Sequence of chain 1.A:
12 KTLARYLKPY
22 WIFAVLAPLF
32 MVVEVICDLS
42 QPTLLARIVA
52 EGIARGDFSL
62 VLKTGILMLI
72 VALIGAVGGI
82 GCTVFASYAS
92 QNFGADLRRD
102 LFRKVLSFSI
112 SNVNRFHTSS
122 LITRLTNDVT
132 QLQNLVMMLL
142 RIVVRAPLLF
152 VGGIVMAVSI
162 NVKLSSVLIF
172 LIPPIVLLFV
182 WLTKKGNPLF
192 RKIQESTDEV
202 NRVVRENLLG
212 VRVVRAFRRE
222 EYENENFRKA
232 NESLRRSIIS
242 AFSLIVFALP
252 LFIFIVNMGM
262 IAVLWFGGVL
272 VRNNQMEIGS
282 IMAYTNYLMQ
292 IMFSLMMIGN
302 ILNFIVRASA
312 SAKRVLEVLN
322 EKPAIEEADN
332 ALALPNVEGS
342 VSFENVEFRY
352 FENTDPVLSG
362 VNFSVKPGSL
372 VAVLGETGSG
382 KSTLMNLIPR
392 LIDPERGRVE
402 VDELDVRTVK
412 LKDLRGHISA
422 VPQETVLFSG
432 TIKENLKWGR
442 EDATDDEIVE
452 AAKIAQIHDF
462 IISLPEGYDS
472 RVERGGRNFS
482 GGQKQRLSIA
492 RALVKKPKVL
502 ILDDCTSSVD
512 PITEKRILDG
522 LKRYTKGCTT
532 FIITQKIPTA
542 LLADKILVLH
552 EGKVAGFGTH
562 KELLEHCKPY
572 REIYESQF

Sequence of chain 1.B:
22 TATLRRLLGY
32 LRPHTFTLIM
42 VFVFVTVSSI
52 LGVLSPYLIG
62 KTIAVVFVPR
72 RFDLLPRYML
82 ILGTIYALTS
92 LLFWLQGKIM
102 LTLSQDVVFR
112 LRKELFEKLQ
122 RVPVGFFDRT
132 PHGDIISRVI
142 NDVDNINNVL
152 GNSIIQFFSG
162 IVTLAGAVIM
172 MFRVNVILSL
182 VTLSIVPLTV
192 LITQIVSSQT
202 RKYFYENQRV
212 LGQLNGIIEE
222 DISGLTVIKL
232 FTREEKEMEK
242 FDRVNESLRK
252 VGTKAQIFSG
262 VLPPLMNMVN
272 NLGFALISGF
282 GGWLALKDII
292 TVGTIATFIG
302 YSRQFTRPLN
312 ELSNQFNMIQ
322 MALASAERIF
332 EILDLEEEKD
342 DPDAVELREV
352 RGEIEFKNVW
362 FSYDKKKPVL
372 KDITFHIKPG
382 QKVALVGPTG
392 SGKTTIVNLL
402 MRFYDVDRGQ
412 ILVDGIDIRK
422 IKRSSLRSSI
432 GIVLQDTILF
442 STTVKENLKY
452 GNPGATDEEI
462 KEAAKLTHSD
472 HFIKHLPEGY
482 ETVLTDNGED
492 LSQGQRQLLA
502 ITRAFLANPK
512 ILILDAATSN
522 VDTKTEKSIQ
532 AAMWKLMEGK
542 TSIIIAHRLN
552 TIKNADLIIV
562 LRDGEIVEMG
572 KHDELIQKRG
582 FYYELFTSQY

Binding-site contacts:
Ligand atom O3G contacts residue THR378 of chain 1.A at 3.4 Å.
Ligand atom C4 contacts residue ASP491 of chain 1.B at 3.2 Å.
Ligand atom O1A contacts residue THR384 of chain 1.A at 2.7 Å (h-bond).
Ligand atom C6 contacts residue TYR351 of chain 1.A at 3.5 Å (hydrophobic).
Ligand atom N6 contacts residue GLU490 of chain 1.B at 2.8 Å (salt-bridge).
Ligand atom O4' contacts residue VAL358 of chain 1.A at 3.4 Å.
Ligand atom C2 contacts residue PHE352 of chain 1.A at 3.6 Å (hydrophobic).
Ligand atom S1G contacts residue LYS382 of chain 1.A at 3.2 Å (salt-bridge).
Ligand atom N6 contacts residue TYR351 of chain 1.A at 3.4 Å.
Ligand atom N1 contacts residue TYR351 of chain 1.A at 3.5 Å.
Ligand atom C6 contacts residue GLU490 of chain 1.B at 3.3 Å.
Ligand atom S1G contacts residue GLN536 of chain 1.A at 3.4 Å (h-bond).
Ligand atom O3G contacts residue SER493 of chain 1.B at 2.7 Å (h-bond).
Ligand atom O2A contacts residue SER493 of chain 1.B at 3.3 Å.
Ligand atom N3 contacts residue ASP491 of chain 1.B at 3.2 Å (salt-bridge).
Ligand atom O1A contacts residue LYS382 of chain 1.A at 3.4 Å (salt-bridge).
Ligand atom O2' contacts residue ASP491 of chain 1.B at 3.6 Å (salt-bridge).
Ligand atom C2 contacts residue ASP491 of chain 1.B at 3.4 Å.
Ligand atom N7 contacts residue TYR351 of chain 1.A at 3.5 Å.
Ligand atom O2A contacts residue SER383 of chain 1.A at 3.4 Å.
Ligand atom O3A contacts residue SER493 of chain 1.B at 3.4 Å.
Ligand atom O2G contacts residue MG1 of chain 1.H at 2.5 Å.
Ligand atom C5 contacts residue GLU490 of chain 1.B at 3.6 Å.
Ligand atom N1 contacts residue ASP491 of chain 1.B at 3.6 Å.
Ligand atom PA contacts residue THR384 of chain 1.A at 3.4 Å.
Ligand atom N1 contacts residue PHE352 of chain 1.A at 3.5 Å.
Ligand atom O2B contacts residue MG1 of chain 1.H at 2.3 Å.
Ligand atom O5' contacts residue THR384 of chain 1.A at 3.3 Å (h-bond).
Ligand atom O1B contacts residue GLY381 of chain 1.A at 3.3 Å (h-bond).
Ligand atom O3B contacts residue SER493 of chain 1.B at 3.4 Å (h-bond).
Ligand atom O3B contacts residue GLY379 of chain 1.A at 3.4 Å (h-bond).
Ligand atom O1B contacts residue LYS382 of chain 1.A at 3.0 Å (salt-bridge).
Ligand atom O2B contacts residue SER383 of chain 1.A at 2.7 Å (h-bond).
Ligand atom O2G contacts residue GLN424 of chain 1.A at 2.9 Å (h-bond).
Ligand atom C5 contacts residue ASP491 of chain 1.B at 3.5 Å.
Ligand atom O3G contacts residue GLY495 of chain 1.B at 3.2 Å (h-bond).
Ligand atom O1A contacts residue SER383 of chain 1.A at 3.0 Å (h-bond).
Ligand atom C5' contacts residue THR384 of chain 1.A at 3.6 Å.
Ligand atom C4 contacts residue TYR351 of chain 1.A at 3.6 Å (hydrophobic).
Ligand atom C5 contacts residue TYR351 of chain 1.A at 3.5 Å (hydrophobic).

The small molecule below binds the protein below.
Small molecule (SMILES): Nc1ncnc2c1ncn2[C@@H]1O[C@H](COP(=O)(O)OP(=O)(O)OP(O)(O)=S)[C@@H](O)[C@H]1O